Binding-site contacts:
Ligand atom C3 contacts residue ASN238 of chain 1.RA at 3.9 Å.
Ligand atom O6 contacts residue ASN238 of chain 1.RA at 4.5 Å.
Ligand atom O7 contacts residue ASN238 of chain 1.RA at 3.5 Å (h-bond).
Ligand atom C5 contacts residue ASN238 of chain 1.RA at 3.6 Å.
Ligand atom C8 contacts residue THR171 of chain 1.RA at 3.8 Å.
Ligand atom O6 contacts residue VAL212 of chain 1.RA at 3.0 Å.
Ligand atom C4 contacts residue ASN238 of chain 1.RA at 4.3 Å.
Ligand atom C6 contacts residue VAL212 of chain 1.RA at 4.2 Å (hydrophobic).
Ligand atom O6 contacts residue LYS194 of chain 1.RA at 4.4 Å.
Ligand atom N2 contacts residue ASN238 of chain 1.RA at 3.0 Å (h-bond).
Ligand atom C1 contacts residue VAL212 of chain 1.RA at 4.4 Å (hydrophobic).
Ligand atom C5 contacts residue VAL212 of chain 1.RA at 4.5 Å (hydrophobic).
Ligand atom O5 contacts residue VAL212 of chain 1.RA at 3.5 Å.
Ligand atom C2 contacts residue ASN238 of chain 1.RA at 2.5 Å.
Ligand atom C7 contacts residue ASN238 of chain 1.RA at 3.6 Å.
Ligand atom O5 contacts residue ASN238 of chain 1.RA at 2.4 Å (h-bond).
Ligand atom C1 contacts residue ASN238 of chain 1.RA at 1.4 Å.

This protein binds this small molecule.
Small molecule (SMILES): CC(=O)N[C@@H]1[C@@H](O)[C@H](O)[C@@H](CO)O[C@H]1O

Sequence of chain 1.RA:
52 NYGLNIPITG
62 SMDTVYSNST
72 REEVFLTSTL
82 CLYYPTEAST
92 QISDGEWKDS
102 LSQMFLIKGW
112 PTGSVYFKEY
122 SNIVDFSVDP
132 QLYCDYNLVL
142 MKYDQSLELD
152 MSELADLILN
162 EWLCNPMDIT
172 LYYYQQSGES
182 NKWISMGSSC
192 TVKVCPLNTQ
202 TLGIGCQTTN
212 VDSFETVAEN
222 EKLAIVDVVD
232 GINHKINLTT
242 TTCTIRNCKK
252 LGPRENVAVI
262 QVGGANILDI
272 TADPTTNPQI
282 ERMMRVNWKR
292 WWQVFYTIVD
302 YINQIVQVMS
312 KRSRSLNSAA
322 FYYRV